This protein binds this small molecule.
Small molecule (SMILES): CN1CCN(C(=O)O[C@@H]2c3nccnc3C(=O)N2c2ccc(Cl)cn2)CC1

Sequence of chain 1.J:
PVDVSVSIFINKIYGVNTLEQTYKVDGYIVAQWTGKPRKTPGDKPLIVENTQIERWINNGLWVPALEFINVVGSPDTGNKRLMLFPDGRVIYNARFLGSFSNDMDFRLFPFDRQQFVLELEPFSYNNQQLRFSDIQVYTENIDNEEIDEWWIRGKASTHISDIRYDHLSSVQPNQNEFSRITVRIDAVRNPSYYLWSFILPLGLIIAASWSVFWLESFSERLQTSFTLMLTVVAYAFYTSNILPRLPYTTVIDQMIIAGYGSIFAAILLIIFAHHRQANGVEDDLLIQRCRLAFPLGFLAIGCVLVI

Binding-site contacts:
Ligand atom C04 contacts residue ASN93 of chain 1.I at 3.5 Å.
Ligand atom N12 contacts residue PHE9 of chain 1.I at 3.6 Å.
Ligand atom C01 contacts residue GLU121 of chain 1.J at 3.1 Å.
Ligand atom N16 contacts residue GLU140 of chain 1.I at 3.4 Å (salt-bridge).
Ligand atom C23 contacts residue ASN93 of chain 1.I at 3.7 Å.
Ligand atom C07 contacts residue GLU67 of chain 1.J at 3.6 Å.
Ligand atom C24 contacts residue VAL30 of chain 1.I at 3.8 Å (hydrophobic).
Ligand atom O10 contacts residue ASN93 of chain 1.I at 3.7 Å.
Ligand atom C23 contacts residue ARG81 of chain 1.I at 3.5 Å.
Ligand atom C15 contacts residue TYR165 of chain 1.J at 3.5 Å (hydrophobic).
Ligand atom C06 contacts residue TYR28 of chain 1.I at 3.4 Å (hydrophobic).
Ligand atom CL contacts residue ILE91 of chain 1.I at 3.3 Å.
Ligand atom C18 contacts residue GLU140 of chain 1.I at 3.8 Å.
Ligand atom C17 contacts residue TYR165 of chain 1.J at 3.4 Å (hydrophobic).
Ligand atom C06 contacts residue ASN93 of chain 1.I at 3.2 Å.
Ligand atom N16 contacts residue PHE9 of chain 1.I at 3.2 Å.
Ligand atom O14 contacts residue HIS167 of chain 1.J at 3.1 Å (h-bond).
Ligand atom N02 contacts residue PHE123 of chain 1.J at 3.4 Å (h-bond).
Ligand atom N22 contacts residue ASN93 of chain 1.I at 3.7 Å.
Ligand atom C01 contacts residue PHE123 of chain 1.J at 3.8 Å (hydrophobic).
Ligand atom C01 contacts residue PRO122 of chain 1.J at 3.4 Å (hydrophobic).
Ligand atom C06 contacts residue PHE123 of chain 1.J at 3.5 Å (hydrophobic).
Ligand atom C17 contacts residue PHE9 of chain 1.I at 3.4 Å (hydrophobic).
Ligand atom C18 contacts residue PHE9 of chain 1.I at 3.6 Å (hydrophobic).
Ligand atom C17 contacts residue GLU140 of chain 1.I at 2.8 Å.
Ligand atom N16 contacts residue TYR165 of chain 1.J at 3.2 Å.
Ligand atom C20 contacts residue PHE9 of chain 1.I at 3.5 Å (hydrophobic).
Ligand atom C07 contacts residue TYR28 of chain 1.I at 3.2 Å (hydrophobic).
Ligand atom C03 contacts residue PHE123 of chain 1.J at 2.5 Å (hydrophobic).
Ligand atom C04 contacts residue ARG81 of chain 1.I at 3.6 Å.
Ligand atom N19 contacts residue PHE9 of chain 1.I at 3.7 Å.
Ligand atom C04 contacts residue PHE123 of chain 1.J at 3.2 Å (hydrophobic).
Ligand atom N05 contacts residue ASN93 of chain 1.I at 2.6 Å (h-bond).
Ligand atom O14 contacts residue PHE9 of chain 1.I at 3.6 Å.
Ligand atom C15 contacts residue PHE9 of chain 1.I at 3.0 Å (hydrophobic).
Ligand atom C18 contacts residue TYR165 of chain 1.J at 3.7 Å (hydrophobic).
Ligand atom CL contacts residue ARG81 of chain 1.I at 3.2 Å.
Ligand atom C08 contacts residue ASN93 of chain 1.I at 3.4 Å.
Ligand atom C13 contacts residue PHE9 of chain 1.I at 3.3 Å (hydrophobic).
Ligand atom O14 contacts residue TYR165 of chain 1.J at 3.8 Å.

Sequence of chain 1.I:
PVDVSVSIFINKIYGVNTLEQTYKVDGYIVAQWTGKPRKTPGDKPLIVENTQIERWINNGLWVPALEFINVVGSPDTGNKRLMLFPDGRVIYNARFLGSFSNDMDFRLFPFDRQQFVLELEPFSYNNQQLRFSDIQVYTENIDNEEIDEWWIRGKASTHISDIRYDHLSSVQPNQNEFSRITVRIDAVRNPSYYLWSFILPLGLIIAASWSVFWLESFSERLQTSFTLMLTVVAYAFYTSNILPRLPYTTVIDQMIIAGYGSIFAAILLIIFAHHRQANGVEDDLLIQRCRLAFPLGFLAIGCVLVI